Sequence of chain 1.S:
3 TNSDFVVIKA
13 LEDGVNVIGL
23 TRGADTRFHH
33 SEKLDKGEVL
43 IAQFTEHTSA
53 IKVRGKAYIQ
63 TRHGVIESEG

Binding-site contacts:
Ligand atom CB contacts residue THR28 of chain 1.T at 3.6 Å.
Ligand atom CD1 contacts residue SER51 of chain 1.T at 3.5 Å.
Ligand atom CD1 contacts residue THR47 of chain 1.S at 3.8 Å.
Ligand atom CZ2 contacts residue ILE53 of chain 1.S at 3.9 Å (hydrophobic).
Ligand atom CE3 contacts residue HIS31 of chain 1.S at 3.9 Å.
Ligand atom CB contacts residue THR23 of chain 1.T at 3.8 Å.
Ligand atom C contacts residue GLY25 of chain 1.T at 3.5 Å.
Ligand atom CZ2 contacts residue ALA44 of chain 1.S at 3.9 Å (hydrophobic).
Ligand atom CA contacts residue THR23 of chain 1.T at 3.8 Å.
Ligand atom OXT contacts residue HIS31 of chain 1.S at 3.8 Å.
Ligand atom N contacts residue THR23 of chain 1.T at 2.8 Å (h-bond).
Ligand atom O contacts residue ARG24 of chain 1.T at 3.6 Å.
Ligand atom OXT contacts residue HIS49 of chain 1.S at 3.8 Å.
Ligand atom O contacts residue GLY25 of chain 1.T at 2.9 Å (h-bond).
Ligand atom N contacts residue THR28 of chain 1.T at 3.0 Å (h-bond).
Ligand atom CA contacts residue THR28 of chain 1.T at 3.4 Å.
Ligand atom CE2 contacts residue ALA44 of chain 1.S at 3.9 Å (hydrophobic).
Ligand atom C contacts residue SER51 of chain 1.T at 3.7 Å.
Ligand atom NE1 contacts residue GLN45 of chain 1.S at 2.9 Å (h-bond).
Ligand atom N contacts residue ARG24 of chain 1.T at 3.9 Å.
Ligand atom CD1 contacts residue GLN45 of chain 1.S at 3.6 Å.
Ligand atom NE1 contacts residue ALA44 of chain 1.S at 3.7 Å.
Ligand atom CH2 contacts residue GLY21 of chain 1.S at 3.4 Å.
Ligand atom CZ3 contacts residue GLY21 of chain 1.S at 3.6 Å.
Ligand atom C contacts residue THR47 of chain 1.S at 3.4 Å.
Ligand atom CG contacts residue SER51 of chain 1.T at 3.9 Å.
Ligand atom C contacts residue THR50 of chain 1.S at 3.9 Å.
Ligand atom CE2 contacts residue THR50 of chain 1.S at 4.0 Å.
Ligand atom N contacts residue GLY25 of chain 1.T at 2.8 Å (h-bond).
Ligand atom CA contacts residue HIS31 of chain 1.S at 3.9 Å.
Ligand atom N contacts residue ASP27 of chain 1.T at 3.1 Å (salt-bridge).
Ligand atom CZ2 contacts residue THR50 of chain 1.S at 3.9 Å.
Ligand atom CE2 contacts residue GLN45 of chain 1.S at 4.0 Å.
Ligand atom CB contacts residue SER51 of chain 1.T at 3.5 Å.
Ligand atom CE3 contacts residue HIS32 of chain 1.S at 3.9 Å.
Ligand atom CA contacts residue GLY25 of chain 1.T at 3.5 Å.
Ligand atom O contacts residue THR47 of chain 1.S at 3.5 Å (h-bond).
Ligand atom OXT contacts residue THR50 of chain 1.S at 2.9 Å (h-bond).
Ligand atom OXT contacts residue THR47 of chain 1.S at 2.5 Å (h-bond).
Ligand atom O contacts residue SER51 of chain 1.T at 3.1 Å (h-bond).

Sequence of chain 1.T:
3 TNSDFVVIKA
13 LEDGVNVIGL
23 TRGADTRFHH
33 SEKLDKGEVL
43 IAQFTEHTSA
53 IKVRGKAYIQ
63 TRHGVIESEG

This small molecule binds to this protein.
Small molecule (SMILES): N[C@@H](Cc1c[nH]c2ccccc12)C(=O)O